Sequence of chain 2.E:
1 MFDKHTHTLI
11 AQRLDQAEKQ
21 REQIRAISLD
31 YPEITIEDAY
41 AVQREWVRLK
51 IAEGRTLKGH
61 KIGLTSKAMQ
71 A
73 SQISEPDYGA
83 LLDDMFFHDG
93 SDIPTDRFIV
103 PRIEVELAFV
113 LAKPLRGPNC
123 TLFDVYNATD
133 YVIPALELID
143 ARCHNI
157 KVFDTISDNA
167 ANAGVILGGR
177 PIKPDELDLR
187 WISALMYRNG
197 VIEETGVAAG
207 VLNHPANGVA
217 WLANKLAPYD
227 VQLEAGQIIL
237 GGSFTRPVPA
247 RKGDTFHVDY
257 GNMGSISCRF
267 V

Binding-site contacts:
Ligand atom C1 contacts residue GLU106 of chain 2.E at 3.4 Å.
Ligand atom O4 contacts residue MG1 of chain 2.T at 2.1 Å.
Ligand atom C2 contacts residue LEU64 of chain 2.E at 3.6 Å (hydrophobic).
Ligand atom O4 contacts residue ILE141 of chain 2.E at 4.2 Å.
Ligand atom O2 contacts residue ASP79 of chain 2.E at 4.4 Å.
Ligand atom O2 contacts residue LYS61 of chain 2.E at 4.3 Å.
Ligand atom C1 contacts residue MG1 of chain 2.T at 2.9 Å.
Ligand atom C2 contacts residue GLU139 of chain 2.E at 4.2 Å.
Ligand atom O3 contacts residue LEU64 of chain 2.E at 3.0 Å (h-bond).
Ligand atom C1 contacts residue GLU108 of chain 2.E at 4.3 Å.
Ligand atom O2 contacts residue MG1 of chain 2.T at 4.1 Å.
Ligand atom C1 contacts residue LEU64 of chain 2.E at 3.5 Å (hydrophobic).
Ligand atom O3 contacts residue GLY63 of chain 2.E at 3.7 Å.
Ligand atom O1 contacts residue ILE62 of chain 2.E at 4.1 Å.
Ligand atom C1 contacts residue GLY63 of chain 2.E at 3.5 Å.
Ligand atom O1 contacts residue SER239 of chain 2.E at 2.9 Å (h-bond).
Ligand atom O3 contacts residue THR65 of chain 2.E at 3.8 Å.
Ligand atom O1 contacts residue MG1 of chain 2.T at 2.1 Å.
Ligand atom C2 contacts residue GLU106 of chain 2.E at 3.4 Å.
Ligand atom O1 contacts residue GLY238 of chain 2.E at 3.6 Å.
Ligand atom O1 contacts residue GLY63 of chain 2.E at 4.0 Å.
Ligand atom O4 contacts residue GLU108 of chain 2.E at 4.2 Å.
Ligand atom O2 contacts residue GLU106 of chain 2.E at 4.3 Å.
Ligand atom O4 contacts residue GLY63 of chain 2.E at 3.8 Å.
Ligand atom O4 contacts residue GLU139 of chain 2.E at 3.0 Å (salt-bridge).
Ligand atom O1 contacts residue GLU106 of chain 2.E at 3.0 Å (salt-bridge).
Ligand atom C2 contacts residue GLY63 of chain 2.E at 3.3 Å.
Ligand atom O1 contacts residue GLU108 of chain 2.E at 3.2 Å (salt-bridge).
Ligand atom O1 contacts residue GLU139 of chain 2.E at 4.2 Å.
Ligand atom O3 contacts residue MG1 of chain 2.T at 4.1 Å.
Ligand atom O4 contacts residue GLU106 of chain 2.E at 3.0 Å (salt-bridge).
Ligand atom C2 contacts residue LYS61 of chain 2.E at 4.0 Å.
Ligand atom O2 contacts residue LEU64 of chain 2.E at 3.1 Å (h-bond).
Ligand atom O3 contacts residue GLU106 of chain 2.E at 3.8 Å.
Ligand atom C2 contacts residue MG1 of chain 2.T at 2.9 Å.
Ligand atom O4 contacts residue LYS61 of chain 2.E at 3.0 Å (salt-bridge).
Ligand atom C1 contacts residue SER239 of chain 2.E at 3.8 Å.
Ligand atom O2 contacts residue GLY63 of chain 2.E at 3.4 Å.
Ligand atom C1 contacts residue ILE62 of chain 2.E at 4.4 Å (hydrophobic).
Ligand atom O3 contacts residue SER239 of chain 2.E at 4.1 Å.

A protein and the small-molecule ligand that binds it are described below.
Small molecule (SMILES): O=C([O-])C(=O)[O-]